Sequence of chain 1.A:
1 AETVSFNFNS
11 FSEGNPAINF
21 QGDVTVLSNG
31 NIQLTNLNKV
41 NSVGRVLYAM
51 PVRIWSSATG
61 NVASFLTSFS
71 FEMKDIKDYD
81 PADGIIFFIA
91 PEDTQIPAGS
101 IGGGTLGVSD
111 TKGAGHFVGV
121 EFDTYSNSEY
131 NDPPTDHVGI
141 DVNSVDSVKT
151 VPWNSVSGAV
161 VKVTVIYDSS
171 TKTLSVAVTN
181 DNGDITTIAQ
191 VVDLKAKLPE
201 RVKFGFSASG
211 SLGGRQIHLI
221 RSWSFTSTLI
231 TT

Binding-site contacts:
Ligand atom O3 contacts residue ASN127 of chain 1.A at 2.9 Å (h-bond).
Ligand atom C3 contacts residue TYR125 of chain 1.A at 3.6 Å (hydrophobic).
Ligand atom C6 contacts residue GLY214 of chain 1.A at 3.6 Å.
Ligand atom O5 contacts residue SER211 of chain 1.A at 3.3 Å (h-bond).
Ligand atom O4 contacts residue ASP83 of chain 1.A at 2.6 Å (salt-bridge).
Ligand atom O2 contacts residue GLU129 of chain 1.A at 3.9 Å.
Ligand atom O6 contacts residue TYR125 of chain 1.A at 3.7 Å.
Ligand atom C4 contacts residue SER211 of chain 1.A at 3.7 Å.
Ligand atom C13 contacts residue GLY213 of chain 1.A at 3.8 Å.
Ligand atom C5 contacts residue SER211 of chain 1.A at 3.6 Å.
Ligand atom C4 contacts residue ASP83 of chain 1.A at 3.4 Å.
Ligand atom C11 contacts residue LEU212 of chain 1.A at 3.7 Å (hydrophobic).
Ligand atom O3 contacts residue ASP83 of chain 1.A at 2.6 Å (salt-bridge).
Ligand atom C15 contacts residue GLY213 of chain 1.A at 3.5 Å.
Ligand atom O15 contacts residue ASP78 of chain 1.A at 4.0 Å.
Ligand atom O4 contacts residue GLY214 of chain 1.A at 3.8 Å.
Ligand atom C14 contacts residue ASP80 of chain 1.A at 3.4 Å.
Ligand atom C4 contacts residue TYR125 of chain 1.A at 3.7 Å (hydrophobic).
Ligand atom O3 contacts residue TYR125 of chain 1.A at 3.9 Å.
Ligand atom C6 contacts residue ASP80 of chain 1.A at 3.7 Å.
Ligand atom N3 contacts residue GLY213 of chain 1.A at 4.0 Å.
Ligand atom C19 contacts residue ASP80 of chain 1.A at 3.8 Å.
Ligand atom C1 contacts residue SER211 of chain 1.A at 4.1 Å.
Ligand atom C2 contacts residue SER211 of chain 1.A at 4.0 Å.
Ligand atom O3 contacts residue GLY104 of chain 1.A at 3.1 Å (h-bond).
Ligand atom C6 contacts residue SER211 of chain 1.A at 3.8 Å.
Ligand atom C15 contacts residue ASP80 of chain 1.A at 3.6 Å.
Ligand atom O4 contacts residue ALA82 of chain 1.A at 3.9 Å.
Ligand atom C3 contacts residue ASP83 of chain 1.A at 3.5 Å.
Ligand atom O4 contacts residue SER211 of chain 1.A at 2.7 Å (h-bond).
Ligand atom C3 contacts residue ASN127 of chain 1.A at 3.5 Å.
Ligand atom O2 contacts residue ASN127 of chain 1.A at 3.6 Å.
Ligand atom O6 contacts residue ASP80 of chain 1.A at 2.7 Å (salt-bridge).
Ligand atom C5 contacts residue TYR125 of chain 1.A at 3.7 Å (hydrophobic).
Ligand atom C18 contacts residue ASP80 of chain 1.A at 3.3 Å.
Ligand atom O10 contacts residue LEU212 of chain 1.A at 4.0 Å.
Ligand atom O3 contacts residue GLY103 of chain 1.A at 3.6 Å.
Ligand atom O19 contacts residue ASP80 of chain 1.A at 3.0 Å (salt-bridge).
Ligand atom C6 contacts residue GLY213 of chain 1.A at 4.0 Å.
Ligand atom C6 contacts residue TYR125 of chain 1.A at 3.8 Å (hydrophobic).

The protein below binds the small molecule below.
Small molecule (SMILES): O=C(CCC(=O)N[C@@H]1O[C@H](CO)[C@H](O)[C@H](O)[C@H]1O)NCc1cn([C@H]2CO[C@H]3[C@@H]2OC[C@@H]3n2cc(CNC(=O)CCC(=O)N[C@@H]3O[C@H](CO)[C@H](O)[C@H](O)[C@H]3O)nn2)nn1